Binding-site contacts:
Ligand atom N2 contacts residue ARG212 of chain 1.A at 3.4 Å (salt-bridge).
Ligand atom C8 contacts residue ASN239 of chain 1.A at 3.3 Å.
Ligand atom C1 contacts residue ASN239 of chain 1.A at 1.4 Å.
Ligand atom O7 contacts residue ARG212 of chain 1.A at 1.3 Å (salt-bridge).
Ligand atom C3 contacts residue ASN239 of chain 1.A at 3.8 Å.
Ligand atom O7 contacts residue LEU238 of chain 1.A at 4.3 Å.
Ligand atom C5 contacts residue ASN239 of chain 1.A at 3.7 Å.
Ligand atom C4 contacts residue ASN239 of chain 1.A at 4.2 Å.
Ligand atom N2 contacts residue ASN239 of chain 1.A at 2.8 Å (h-bond).
Ligand atom O5 contacts residue ASN239 of chain 1.A at 2.4 Å (h-bond).
Ligand atom C7 contacts residue ARG212 of chain 1.A at 2.2 Å.
Ligand atom C2 contacts residue ASN239 of chain 1.A at 2.4 Å.
Ligand atom O7 contacts residue ASN239 of chain 1.A at 4.2 Å.
Ligand atom C7 contacts residue ASN239 of chain 1.A at 3.3 Å.
Ligand atom C8 contacts residue ARG212 of chain 1.A at 2.7 Å.

Sequence of chain 1.A:
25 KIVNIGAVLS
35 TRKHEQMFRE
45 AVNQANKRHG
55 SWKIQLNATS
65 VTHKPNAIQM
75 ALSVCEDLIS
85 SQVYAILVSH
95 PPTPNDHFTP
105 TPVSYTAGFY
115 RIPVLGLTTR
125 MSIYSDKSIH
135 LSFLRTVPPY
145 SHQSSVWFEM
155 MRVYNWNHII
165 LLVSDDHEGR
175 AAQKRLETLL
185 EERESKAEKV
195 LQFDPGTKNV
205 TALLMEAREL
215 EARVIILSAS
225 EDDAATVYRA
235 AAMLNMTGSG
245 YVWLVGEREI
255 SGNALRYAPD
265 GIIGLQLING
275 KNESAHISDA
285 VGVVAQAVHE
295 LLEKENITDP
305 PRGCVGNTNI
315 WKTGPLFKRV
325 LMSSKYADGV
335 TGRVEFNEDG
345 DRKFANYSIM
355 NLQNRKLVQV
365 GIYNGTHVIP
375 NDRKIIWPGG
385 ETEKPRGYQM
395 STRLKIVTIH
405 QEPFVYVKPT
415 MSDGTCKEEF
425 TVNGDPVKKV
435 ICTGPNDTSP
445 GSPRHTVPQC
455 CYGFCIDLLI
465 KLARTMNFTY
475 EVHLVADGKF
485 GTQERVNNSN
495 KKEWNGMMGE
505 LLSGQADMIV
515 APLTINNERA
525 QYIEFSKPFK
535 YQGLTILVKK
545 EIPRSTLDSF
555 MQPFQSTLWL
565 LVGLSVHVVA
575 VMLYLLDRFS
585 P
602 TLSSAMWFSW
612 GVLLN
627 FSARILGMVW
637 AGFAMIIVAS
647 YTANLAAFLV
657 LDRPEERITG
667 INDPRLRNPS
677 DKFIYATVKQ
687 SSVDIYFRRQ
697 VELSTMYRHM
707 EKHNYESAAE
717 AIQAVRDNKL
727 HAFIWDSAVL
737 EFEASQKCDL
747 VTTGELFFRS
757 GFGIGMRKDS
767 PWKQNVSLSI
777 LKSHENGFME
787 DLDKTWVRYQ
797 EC

The small molecule below binds the protein below.
Small molecule (SMILES): CC(=O)N[C@@H]1[C@@H](O)[C@H](O)[C@@H](CO)O[C@H]1O